This small molecule binds to this protein.
Small molecule (SMILES): CC(=O)N[C@H]1[C@H](O[C@H]2[C@H](O)[C@@H](NC(C)=O)CO[C@@H]2CO)O[C@H](CO)[C@@H](O)[C@@H]1O

Sequence of chain 1.G:
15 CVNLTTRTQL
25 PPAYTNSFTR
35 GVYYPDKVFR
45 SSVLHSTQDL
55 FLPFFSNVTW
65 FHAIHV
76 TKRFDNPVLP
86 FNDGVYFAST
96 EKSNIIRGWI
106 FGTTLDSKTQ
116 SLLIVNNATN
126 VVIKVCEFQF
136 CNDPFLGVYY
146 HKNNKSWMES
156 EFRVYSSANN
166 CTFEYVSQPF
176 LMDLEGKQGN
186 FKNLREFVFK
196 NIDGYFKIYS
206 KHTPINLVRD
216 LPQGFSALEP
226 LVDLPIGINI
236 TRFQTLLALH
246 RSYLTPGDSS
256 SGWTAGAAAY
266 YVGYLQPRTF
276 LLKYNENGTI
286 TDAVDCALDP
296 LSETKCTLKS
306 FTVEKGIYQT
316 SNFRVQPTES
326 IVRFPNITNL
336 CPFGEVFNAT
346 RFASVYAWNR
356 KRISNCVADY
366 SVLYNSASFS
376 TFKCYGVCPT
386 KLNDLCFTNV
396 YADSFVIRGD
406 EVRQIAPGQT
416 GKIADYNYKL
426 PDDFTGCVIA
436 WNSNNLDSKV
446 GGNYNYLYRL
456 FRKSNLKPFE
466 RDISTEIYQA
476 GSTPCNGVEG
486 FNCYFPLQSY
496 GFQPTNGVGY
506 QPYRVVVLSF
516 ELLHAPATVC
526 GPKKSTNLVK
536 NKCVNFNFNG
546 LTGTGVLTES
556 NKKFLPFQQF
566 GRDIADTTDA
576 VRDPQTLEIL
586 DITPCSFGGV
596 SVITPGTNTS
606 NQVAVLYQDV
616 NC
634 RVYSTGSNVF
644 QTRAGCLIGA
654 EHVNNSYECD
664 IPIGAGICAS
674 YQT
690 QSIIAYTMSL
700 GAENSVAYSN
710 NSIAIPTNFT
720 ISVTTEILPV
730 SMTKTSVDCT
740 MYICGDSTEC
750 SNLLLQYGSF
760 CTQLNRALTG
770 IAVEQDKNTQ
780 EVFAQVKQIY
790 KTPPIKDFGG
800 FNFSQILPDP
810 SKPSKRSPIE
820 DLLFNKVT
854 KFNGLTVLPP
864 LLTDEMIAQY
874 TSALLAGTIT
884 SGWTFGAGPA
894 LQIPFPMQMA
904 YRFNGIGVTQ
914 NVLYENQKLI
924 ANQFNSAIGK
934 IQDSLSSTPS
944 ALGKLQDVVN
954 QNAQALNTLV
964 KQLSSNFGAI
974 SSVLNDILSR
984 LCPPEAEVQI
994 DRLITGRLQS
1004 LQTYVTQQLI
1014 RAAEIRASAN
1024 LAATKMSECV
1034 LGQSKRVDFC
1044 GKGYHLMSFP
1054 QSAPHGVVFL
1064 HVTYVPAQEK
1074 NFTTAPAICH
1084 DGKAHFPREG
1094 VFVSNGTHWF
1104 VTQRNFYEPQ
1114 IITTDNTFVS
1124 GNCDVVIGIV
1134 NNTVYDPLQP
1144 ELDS

Binding-site contacts:
Ligand atom C1 contacts residue HIS1101 of chain 1.G at 4.2 Å.
Ligand atom C8 contacts residue HIS1101 of chain 1.G at 3.6 Å.
Ligand atom N2 contacts residue ASN1098 of chain 1.G at 3.0 Å (h-bond).
Ligand atom C5 contacts residue ASN1098 of chain 1.G at 3.9 Å.
Ligand atom C8 contacts residue GLY1099 of chain 1.G at 3.7 Å.
Ligand atom C4 contacts residue ASN1098 of chain 1.G at 4.4 Å.
Ligand atom N2 contacts residue THR1100 of chain 1.G at 3.1 Å (h-bond).
Ligand atom C2 contacts residue THR1100 of chain 1.G at 3.9 Å.
Ligand atom O3 contacts residue THR1100 of chain 1.G at 4.3 Å.
Ligand atom C5 contacts residue HIS1101 of chain 1.G at 4.3 Å.
Ligand atom O7 contacts residue ASN1098 of chain 1.G at 3.8 Å.
Ligand atom C7 contacts residue HIS1101 of chain 1.G at 4.0 Å.
Ligand atom C3 contacts residue ASN1098 of chain 1.G at 3.9 Å.
Ligand atom C2 contacts residue ASN1098 of chain 1.G at 2.6 Å.
Ligand atom C3 contacts residue THR1100 of chain 1.G at 3.8 Å.
Ligand atom O4 contacts residue HIS1101 of chain 1.G at 4.4 Å.
Ligand atom C8 contacts residue ASN1098 of chain 1.G at 4.1 Å.
Ligand atom C1 contacts residue THR1100 of chain 1.G at 4.1 Å.
Ligand atom O6 contacts residue PHE1103 of chain 1.G at 3.2 Å.
Ligand atom O5 contacts residue ASN1098 of chain 1.G at 2.5 Å (h-bond).
Ligand atom C1 contacts residue PHE1103 of chain 1.G at 4.3 Å (hydrophobic).
Ligand atom C8 contacts residue THR1100 of chain 1.G at 3.9 Å.
Ligand atom O7 contacts residue HIS1101 of chain 1.G at 3.6 Å.
Ligand atom O5 contacts residue PHE1103 of chain 1.G at 3.9 Å.
Ligand atom C6 contacts residue PHE1103 of chain 1.G at 4.2 Å (hydrophobic).
Ligand atom C7 contacts residue THR1100 of chain 1.G at 4.0 Å.
Ligand atom C7 contacts residue ASN1098 of chain 1.G at 3.6 Å.
Ligand atom C7 contacts residue GLY1099 of chain 1.G at 4.3 Å.
Ligand atom C3 contacts residue HIS1101 of chain 1.G at 4.2 Å.
Ligand atom C5 contacts residue PHE1103 of chain 1.G at 4.2 Å (hydrophobic).
Ligand atom C1 contacts residue ASN1098 of chain 1.G at 1.5 Å.